Sequence of chain 1.C:
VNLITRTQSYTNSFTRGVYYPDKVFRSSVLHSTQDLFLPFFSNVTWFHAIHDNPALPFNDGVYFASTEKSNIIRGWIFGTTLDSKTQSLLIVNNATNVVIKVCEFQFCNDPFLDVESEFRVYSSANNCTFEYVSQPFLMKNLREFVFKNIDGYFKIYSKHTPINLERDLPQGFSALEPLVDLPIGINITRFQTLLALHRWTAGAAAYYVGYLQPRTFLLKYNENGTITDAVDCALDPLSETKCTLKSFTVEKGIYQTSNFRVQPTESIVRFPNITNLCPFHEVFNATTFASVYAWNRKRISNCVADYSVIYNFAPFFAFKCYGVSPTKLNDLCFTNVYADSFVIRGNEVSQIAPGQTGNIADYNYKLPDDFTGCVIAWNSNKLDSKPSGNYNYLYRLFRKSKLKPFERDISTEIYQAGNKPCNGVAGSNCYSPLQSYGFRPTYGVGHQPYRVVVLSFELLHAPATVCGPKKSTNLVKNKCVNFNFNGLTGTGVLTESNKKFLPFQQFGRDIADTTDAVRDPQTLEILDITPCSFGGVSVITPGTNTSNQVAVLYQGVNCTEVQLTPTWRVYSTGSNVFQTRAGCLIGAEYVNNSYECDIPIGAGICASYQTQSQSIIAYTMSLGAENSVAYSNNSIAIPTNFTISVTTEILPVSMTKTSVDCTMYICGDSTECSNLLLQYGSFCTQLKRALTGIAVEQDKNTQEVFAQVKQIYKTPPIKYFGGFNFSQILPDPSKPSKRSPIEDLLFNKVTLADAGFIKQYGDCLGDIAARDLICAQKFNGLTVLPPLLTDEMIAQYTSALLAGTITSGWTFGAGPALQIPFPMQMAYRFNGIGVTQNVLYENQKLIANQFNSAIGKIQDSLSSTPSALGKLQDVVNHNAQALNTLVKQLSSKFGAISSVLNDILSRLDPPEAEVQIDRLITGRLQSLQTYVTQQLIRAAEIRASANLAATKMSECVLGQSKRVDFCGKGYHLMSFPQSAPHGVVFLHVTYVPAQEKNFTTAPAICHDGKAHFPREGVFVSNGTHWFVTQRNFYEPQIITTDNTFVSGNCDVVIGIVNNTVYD

Sequence of chain 1.A:
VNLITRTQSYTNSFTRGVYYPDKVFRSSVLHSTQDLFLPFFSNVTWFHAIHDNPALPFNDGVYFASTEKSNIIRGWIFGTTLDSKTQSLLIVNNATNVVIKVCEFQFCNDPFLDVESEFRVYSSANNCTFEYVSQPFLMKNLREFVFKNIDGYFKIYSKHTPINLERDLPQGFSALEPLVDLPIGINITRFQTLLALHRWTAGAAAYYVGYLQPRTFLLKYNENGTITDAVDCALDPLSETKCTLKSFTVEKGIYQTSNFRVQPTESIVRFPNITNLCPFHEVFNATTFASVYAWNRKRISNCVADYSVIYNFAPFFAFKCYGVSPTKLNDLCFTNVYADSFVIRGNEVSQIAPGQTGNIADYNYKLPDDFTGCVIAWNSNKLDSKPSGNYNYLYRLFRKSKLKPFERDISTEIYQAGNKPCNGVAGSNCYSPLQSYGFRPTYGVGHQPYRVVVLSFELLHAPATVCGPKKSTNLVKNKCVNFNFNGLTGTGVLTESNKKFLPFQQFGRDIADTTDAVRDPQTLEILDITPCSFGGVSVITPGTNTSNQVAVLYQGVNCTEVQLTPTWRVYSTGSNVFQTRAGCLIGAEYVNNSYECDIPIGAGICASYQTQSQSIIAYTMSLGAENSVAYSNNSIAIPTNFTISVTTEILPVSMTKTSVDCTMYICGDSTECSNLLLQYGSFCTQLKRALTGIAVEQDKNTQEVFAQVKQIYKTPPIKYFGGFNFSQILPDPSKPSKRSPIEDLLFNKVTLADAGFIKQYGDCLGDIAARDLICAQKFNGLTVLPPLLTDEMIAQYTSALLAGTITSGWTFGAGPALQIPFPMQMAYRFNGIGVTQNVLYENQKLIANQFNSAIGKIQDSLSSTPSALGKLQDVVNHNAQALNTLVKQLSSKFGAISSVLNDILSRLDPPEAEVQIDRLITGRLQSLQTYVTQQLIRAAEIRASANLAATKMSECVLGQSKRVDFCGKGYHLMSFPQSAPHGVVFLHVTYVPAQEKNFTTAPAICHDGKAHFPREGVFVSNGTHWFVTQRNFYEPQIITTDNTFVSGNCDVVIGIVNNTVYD

Binding-site contacts:
Ligand atom O7 contacts residue SER703 of chain 1.C at 4.1 Å.
Ligand atom N2 contacts residue ASN704 of chain 1.C at 3.0 Å (h-bond).
Ligand atom C7 contacts residue SER703 of chain 1.C at 4.2 Å.
Ligand atom C1 contacts residue ASN704 of chain 1.C at 1.4 Å.
Ligand atom C5 contacts residue ASN704 of chain 1.C at 3.7 Å.
Ligand atom C8 contacts residue TYR702 of chain 1.C at 3.7 Å (hydrophobic).
Ligand atom C7 contacts residue ASN704 of chain 1.C at 3.6 Å.
Ligand atom O7 contacts residue ASN704 of chain 1.C at 3.8 Å.
Ligand atom O5 contacts residue TYR791 of chain 1.A at 4.1 Å.
Ligand atom C5 contacts residue TYR791 of chain 1.A at 4.3 Å (hydrophobic).
Ligand atom O5 contacts residue ASN704 of chain 1.C at 2.4 Å (h-bond).
Ligand atom C1 contacts residue TYR791 of chain 1.A at 4.0 Å (hydrophobic).
Ligand atom O6 contacts residue TYR791 of chain 1.A at 4.3 Å.
Ligand atom C4 contacts residue ASN704 of chain 1.C at 4.3 Å.
Ligand atom C8 contacts residue SER703 of chain 1.C at 3.9 Å.
Ligand atom C3 contacts residue ASN704 of chain 1.C at 3.9 Å.
Ligand atom C2 contacts residue ASN704 of chain 1.C at 2.5 Å.

The small molecule below binds the protein below.
Small molecule (SMILES): CC(=O)N[C@@H]1[C@@H](O)[C@H](O)[C@@H](CO)O[C@H]1O